This protein binds this small molecule.
Small molecule (SMILES): CC(=O)N[C@H]1[C@H](O[C@H]2[C@H](O)[C@@H](NC(C)=O)CO[C@@H]2CO)O[C@H](CO)[C@@H](O)[C@@H]1O

Sequence of chain 1.C:
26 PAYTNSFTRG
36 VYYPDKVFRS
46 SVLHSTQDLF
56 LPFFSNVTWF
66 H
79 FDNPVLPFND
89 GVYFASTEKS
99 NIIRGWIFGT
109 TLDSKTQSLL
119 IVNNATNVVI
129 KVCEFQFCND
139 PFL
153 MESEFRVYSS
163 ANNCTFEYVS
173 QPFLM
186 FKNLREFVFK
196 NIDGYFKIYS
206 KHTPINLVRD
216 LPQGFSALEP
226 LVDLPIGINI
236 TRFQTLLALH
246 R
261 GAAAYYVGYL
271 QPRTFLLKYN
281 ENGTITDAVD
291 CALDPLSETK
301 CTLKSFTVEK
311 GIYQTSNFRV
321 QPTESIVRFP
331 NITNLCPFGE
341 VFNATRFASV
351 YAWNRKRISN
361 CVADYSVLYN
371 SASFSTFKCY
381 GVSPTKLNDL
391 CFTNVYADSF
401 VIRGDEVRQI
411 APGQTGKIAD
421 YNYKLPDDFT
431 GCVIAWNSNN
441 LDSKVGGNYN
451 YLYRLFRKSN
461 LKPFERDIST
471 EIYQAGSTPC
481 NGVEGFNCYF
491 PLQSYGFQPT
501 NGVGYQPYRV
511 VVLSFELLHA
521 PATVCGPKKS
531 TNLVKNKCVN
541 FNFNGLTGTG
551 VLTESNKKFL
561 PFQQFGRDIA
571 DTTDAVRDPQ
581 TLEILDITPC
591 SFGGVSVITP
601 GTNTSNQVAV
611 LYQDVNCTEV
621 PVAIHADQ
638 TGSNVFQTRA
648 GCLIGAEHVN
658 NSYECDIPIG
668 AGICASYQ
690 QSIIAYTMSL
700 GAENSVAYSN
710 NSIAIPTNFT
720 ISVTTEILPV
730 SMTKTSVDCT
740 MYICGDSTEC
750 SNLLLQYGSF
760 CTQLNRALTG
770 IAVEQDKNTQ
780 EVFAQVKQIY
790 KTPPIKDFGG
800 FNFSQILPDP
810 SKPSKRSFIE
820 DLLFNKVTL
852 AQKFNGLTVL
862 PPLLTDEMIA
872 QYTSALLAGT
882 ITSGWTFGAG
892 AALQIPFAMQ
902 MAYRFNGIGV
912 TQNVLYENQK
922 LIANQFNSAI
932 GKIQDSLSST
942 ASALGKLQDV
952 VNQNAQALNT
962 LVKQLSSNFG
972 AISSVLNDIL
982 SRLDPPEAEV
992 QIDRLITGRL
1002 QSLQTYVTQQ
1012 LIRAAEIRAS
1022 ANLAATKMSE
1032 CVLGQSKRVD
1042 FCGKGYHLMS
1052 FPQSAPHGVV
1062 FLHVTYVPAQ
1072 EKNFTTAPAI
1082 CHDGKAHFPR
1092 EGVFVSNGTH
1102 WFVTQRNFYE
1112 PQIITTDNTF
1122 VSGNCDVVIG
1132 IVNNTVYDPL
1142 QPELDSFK

Binding-site contacts:
Ligand atom C1 contacts residue LEU922 of chain 1.C at 4.2 Å (hydrophobic).
Ligand atom C6 contacts residue GLN926 of chain 1.C at 4.2 Å.
Ligand atom O4 contacts residue LEU922 of chain 1.C at 3.9 Å.
Ligand atom C2 contacts residue ASN717 of chain 1.C at 2.4 Å.
Ligand atom O7 contacts residue LEU922 of chain 1.C at 3.5 Å.
Ligand atom C6 contacts residue LEU922 of chain 1.C at 4.5 Å (hydrophobic).
Ligand atom C3 contacts residue ASN717 of chain 1.C at 3.8 Å.
Ligand atom C5 contacts residue LEU922 of chain 1.C at 4.0 Å (hydrophobic).
Ligand atom C3 contacts residue LEU922 of chain 1.C at 4.2 Å (hydrophobic).
Ligand atom C5 contacts residue ASN717 of chain 1.C at 3.6 Å.
Ligand atom C4 contacts residue ASN717 of chain 1.C at 4.2 Å.
Ligand atom C8 contacts residue LEU922 of chain 1.C at 4.4 Å (hydrophobic).
Ligand atom O5 contacts residue ASN717 of chain 1.C at 2.4 Å (h-bond).
Ligand atom O6 contacts residue GLN926 of chain 1.C at 3.8 Å.
Ligand atom C8 contacts residue ASN717 of chain 1.C at 4.3 Å.
Ligand atom C1 contacts residue ASN717 of chain 1.C at 1.4 Å.
Ligand atom C1 contacts residue GLN1071 of chain 1.C at 4.3 Å.
Ligand atom O6 contacts residue THR719 of chain 1.C at 4.3 Å.
Ligand atom O7 contacts residue GLN1071 of chain 1.C at 2.9 Å (h-bond).
Ligand atom C7 contacts residue GLN1071 of chain 1.C at 4.0 Å.
Ligand atom C4 contacts residue LEU922 of chain 1.C at 4.5 Å (hydrophobic).
Ligand atom C7 contacts residue ASN717 of chain 1.C at 3.1 Å.
Ligand atom C7 contacts residue LEU922 of chain 1.C at 4.0 Å (hydrophobic).
Ligand atom C5 contacts residue GLN926 of chain 1.C at 4.3 Å.
Ligand atom O7 contacts residue ASN717 of chain 1.C at 2.9 Å (h-bond).
Ligand atom N2 contacts residue ASN717 of chain 1.C at 2.9 Å (h-bond).
Ligand atom O5 contacts residue GLN1071 of chain 1.C at 4.1 Å.